The small molecule below binds the protein below.
Small molecule (SMILES): CC(C)C[C@H](NC(=O)OC[C@@H]1C[C@H]1c1cccc(Cl)c1)C(=O)N[C@H](C=O)C[C@@H]1CCNC1=O

Binding-site contacts:
Ligand atom N07 contacts residue GLU170 of chain 1.A at 3.1 Å (salt-bridge).
Ligand atom C08 contacts residue ASN146 of chain 1.A at 3.7 Å.
Ligand atom C06 contacts residue GLU170 of chain 1.A at 3.8 Å.
Ligand atom C24 contacts residue GLU170 of chain 1.A at 3.3 Å.
Ligand atom C01 contacts residue CYS149 of chain 1.A at 1.8 Å (hydrophobic).
Ligand atom C13 contacts residue HIS168 of chain 1.A at 3.5 Å.
Ligand atom N18 contacts residue GLN193 of chain 1.A at 3.3 Å (h-bond).
Ligand atom O10 contacts residue PHE144 of chain 1.A at 3.4 Å.
Ligand atom C31 contacts residue ALA195 of chain 1.A at 3.4 Å (hydrophobic).
Ligand atom C14 contacts residue HIS45 of chain 1.A at 3.8 Å.
Ligand atom O10 contacts residue HIS167 of chain 1.A at 2.8 Å (h-bond).
Ligand atom C04 contacts residue LEU145 of chain 1.A at 3.7 Å (hydrophobic).
Ligand atom N11 contacts residue CYS149 of chain 1.A at 2.9 Å (h-bond).
Ligand atom O32 contacts residue MET169 of chain 1.A at 3.4 Å.
Ligand atom C21 contacts residue GLU170 of chain 1.A at 3.1 Å.
Ligand atom N07 contacts residue PHE144 of chain 1.A at 3.5 Å (h-bond).
Ligand atom C04 contacts residue CYS149 of chain 1.A at 3.2 Å (hydrophobic).
Ligand atom C29 contacts residue ALA195 of chain 1.A at 3.6 Å (hydrophobic).
Ligand atom N11 contacts residue HIS168 of chain 1.A at 2.9 Å (h-bond).
Ligand atom O10 contacts residue HIS176 of chain 1.A at 3.6 Å.
Ligand atom C13 contacts residue MET169 of chain 1.A at 3.8 Å (hydrophobic).
Ligand atom C30 contacts residue THR194 of chain 1.A at 3.8 Å.
Ligand atom O02 contacts residue LEU145 of chain 1.A at 3.8 Å.
Ligand atom C16 contacts residue ASP191 of chain 1.A at 3.8 Å.
Ligand atom C31 contacts residue THR194 of chain 1.A at 3.5 Å.
Ligand atom C12 contacts residue HIS168 of chain 1.A at 3.6 Å.
Ligand atom C17 contacts residue MET169 of chain 1.A at 3.6 Å (hydrophobic).
Ligand atom O02 contacts residue GLY147 of chain 1.A at 2.9 Å (h-bond).
Ligand atom C26 contacts residue PRO172 of chain 1.A at 3.8 Å (hydrophobic).
Ligand atom C09 contacts residue ASN146 of chain 1.A at 3.4 Å.
Ligand atom O02 contacts residue CYS149 of chain 1.A at 2.6 Å (h-bond).
Ligand atom C22 contacts residue GLU170 of chain 1.A at 3.8 Å.
Ligand atom C30 contacts residue ALA195 of chain 1.A at 3.2 Å (hydrophobic).
Ligand atom C16 contacts residue HIS45 of chain 1.A at 3.5 Å.
Ligand atom O32 contacts residue GLU170 of chain 1.A at 3.1 Å (salt-bridge).
Ligand atom O20 contacts residue GLN193 of chain 1.A at 3.6 Å.
Ligand atom C16 contacts residue MET53 of chain 1.A at 3.8 Å (hydrophobic).
Ligand atom C06 contacts residue HIS167 of chain 1.A at 3.8 Å.
Ligand atom C03 contacts residue CYS149 of chain 1.A at 2.7 Å (hydrophobic).
Ligand atom O02 contacts residue SER148 of chain 1.A at 3.3 Å (h-bond).

Sequence of chain 1.A:
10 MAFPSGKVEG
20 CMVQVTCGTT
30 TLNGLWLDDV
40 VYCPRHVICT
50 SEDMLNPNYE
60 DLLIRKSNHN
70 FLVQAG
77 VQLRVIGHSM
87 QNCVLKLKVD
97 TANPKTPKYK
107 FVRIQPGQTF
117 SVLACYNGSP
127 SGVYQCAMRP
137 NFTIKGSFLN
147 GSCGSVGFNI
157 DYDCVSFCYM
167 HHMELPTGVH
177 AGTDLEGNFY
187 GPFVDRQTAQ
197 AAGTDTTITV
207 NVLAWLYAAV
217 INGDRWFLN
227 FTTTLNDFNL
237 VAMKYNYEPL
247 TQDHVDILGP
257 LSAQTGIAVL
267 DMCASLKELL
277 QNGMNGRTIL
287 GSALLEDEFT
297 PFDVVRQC